Sequence of chain 2.C:
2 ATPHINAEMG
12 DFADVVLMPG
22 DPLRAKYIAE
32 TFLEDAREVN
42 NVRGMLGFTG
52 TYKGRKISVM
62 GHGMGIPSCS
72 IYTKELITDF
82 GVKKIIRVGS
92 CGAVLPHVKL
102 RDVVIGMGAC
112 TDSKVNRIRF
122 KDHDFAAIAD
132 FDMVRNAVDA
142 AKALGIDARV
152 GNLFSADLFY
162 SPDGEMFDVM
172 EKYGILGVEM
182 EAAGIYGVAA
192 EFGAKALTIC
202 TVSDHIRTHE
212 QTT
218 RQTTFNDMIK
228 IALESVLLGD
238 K

Sequence of chain 1.B:
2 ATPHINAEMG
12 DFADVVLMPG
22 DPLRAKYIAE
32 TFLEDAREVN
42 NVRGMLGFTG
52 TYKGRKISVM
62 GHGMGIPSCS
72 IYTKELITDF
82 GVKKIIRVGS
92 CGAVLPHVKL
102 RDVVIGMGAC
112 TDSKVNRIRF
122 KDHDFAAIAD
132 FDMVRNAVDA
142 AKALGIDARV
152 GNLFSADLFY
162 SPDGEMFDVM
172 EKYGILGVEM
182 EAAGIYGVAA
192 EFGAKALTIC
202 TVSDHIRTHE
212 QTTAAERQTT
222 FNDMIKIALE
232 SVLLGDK

The small molecule below binds the protein below.
Small molecule (SMILES): CSc1ncnc2c1ncn2[C@@H]1O[C@H](CO)[C@@H](O)[C@H]1O

Binding-site contacts:
Ligand atom O3' contacts residue PO41 of chain 1.F at 2.7 Å (h-bond).
Ligand atom C2 contacts residue VAL179 of chain 1.B at 3.8 Å (hydrophobic).
Ligand atom N7 contacts residue GLY93 of chain 1.B at 3.7 Å.
Ligand atom C4' contacts residue ARG44 of chain 2.C at 3.6 Å.
Ligand atom O2' contacts residue GLU180 of chain 1.B at 3.2 Å.
Ligand atom N7 contacts residue CYS92 of chain 1.B at 3.7 Å.
Ligand atom O5' contacts residue HIS5 of chain 2.C at 2.7 Å (h-bond).
Ligand atom N3 contacts residue GLU180 of chain 1.B at 3.6 Å.
Ligand atom O3' contacts residue MET65 of chain 1.B at 3.8 Å.
Ligand atom O5' contacts residue ARG44 of chain 2.C at 3.8 Å.
Ligand atom O2' contacts residue GLU182 of chain 1.B at 2.7 Å (salt-bridge).
Ligand atom C8 contacts residue SER91 of chain 1.B at 3.2 Å.
Ligand atom C5' contacts residue HIS5 of chain 2.C at 3.6 Å.
Ligand atom N3 contacts residue VAL179 of chain 1.B at 3.8 Å.
Ligand atom C3' contacts residue GLU182 of chain 1.B at 3.4 Å.
Ligand atom C8 contacts residue CYS92 of chain 1.B at 3.7 Å (hydrophobic).
Ligand atom C2 contacts residue PHE160 of chain 1.B at 3.6 Å (hydrophobic).
Ligand atom O3' contacts residue GLU182 of chain 1.B at 2.6 Å (salt-bridge).
Ligand atom C1' contacts residue SER91 of chain 1.B at 3.4 Å.
Ligand atom C3' contacts residue PO41 of chain 1.F at 3.7 Å.
Ligand atom C4' contacts residue PO41 of chain 1.F at 3.5 Å.
Ligand atom C5 contacts residue VAL179 of chain 1.B at 3.6 Å (hydrophobic).
Ligand atom C3' contacts residue MET181 of chain 1.B at 3.7 Å (hydrophobic).
Ligand atom O5' contacts residue PHE160 of chain 1.B at 3.7 Å.
Ligand atom O2' contacts residue MET181 of chain 1.B at 2.9 Å (h-bond).
Ligand atom O4' contacts residue PO41 of chain 1.F at 3.2 Å (h-bond).
Ligand atom S6 contacts residue GLY93 of chain 1.B at 3.6 Å.
Ligand atom N9 contacts residue SER91 of chain 1.B at 3.4 Å (h-bond).
Ligand atom S6 contacts residue ASP205 of chain 1.B at 3.5 Å (salt-bridge).
Ligand atom O4' contacts residue SER91 of chain 1.B at 3.7 Å.
Ligand atom C4 contacts residue VAL179 of chain 1.B at 3.6 Å (hydrophobic).
Ligand atom C1' contacts residue PO41 of chain 1.F at 3.2 Å.
Ligand atom C2' contacts residue MET181 of chain 1.B at 3.5 Å (hydrophobic).
Ligand atom C6 contacts residue VAL179 of chain 1.B at 3.8 Å (hydrophobic).
Ligand atom N3 contacts residue MET181 of chain 1.B at 3.6 Å.
Ligand atom CS contacts residue ILE207 of chain 1.B at 3.6 Å (hydrophobic).
Ligand atom O4' contacts residue ARG44 of chain 2.C at 3.5 Å (salt-bridge).
Ligand atom O2' contacts residue ARG88 of chain 1.B at 3.1 Å (salt-bridge).
Ligand atom O2' contacts residue PO41 of chain 1.F at 3.2 Å (h-bond).
Ligand atom C2' contacts residue PO41 of chain 1.F at 3.7 Å.